Binding-site contacts:
Ligand atom C8 contacts residue ASN91 of chain 1.B at 4.4 Å.
Ligand atom C1 contacts residue ASN91 of chain 1.B at 1.4 Å.
Ligand atom C2 contacts residue ASN91 of chain 1.B at 2.3 Å.
Ligand atom C4 contacts residue ASN91 of chain 1.B at 4.1 Å.
Ligand atom C8 contacts residue THR89 of chain 1.B at 3.9 Å.
Ligand atom N2 contacts residue ASN91 of chain 1.B at 2.7 Å (h-bond).
Ligand atom N2 contacts residue THR89 of chain 1.B at 4.5 Å.
Ligand atom O5 contacts residue ASN91 of chain 1.B at 2.3 Å (h-bond).
Ligand atom C3 contacts residue ASN91 of chain 1.B at 3.7 Å.
Ligand atom C5 contacts residue ASN91 of chain 1.B at 3.6 Å.
Ligand atom O7 contacts residue ASN91 of chain 1.B at 3.5 Å (h-bond).
Ligand atom C7 contacts residue ASN91 of chain 1.B at 3.3 Å.

A small-molecule ligand and the protein it binds are described below.
Small molecule (SMILES): CC(=O)N[C@H]1[C@H](O[C@H]2[C@H](O[C@@H]3O[C@@H](C)[C@@H](O)[C@@H](O)[C@@H]3O)[C@@H](NC(C)=O)CO[C@@H]2CO)O[C@H](CO)[C@@H](O)[C@@H]1O

Sequence of chain 1.B:
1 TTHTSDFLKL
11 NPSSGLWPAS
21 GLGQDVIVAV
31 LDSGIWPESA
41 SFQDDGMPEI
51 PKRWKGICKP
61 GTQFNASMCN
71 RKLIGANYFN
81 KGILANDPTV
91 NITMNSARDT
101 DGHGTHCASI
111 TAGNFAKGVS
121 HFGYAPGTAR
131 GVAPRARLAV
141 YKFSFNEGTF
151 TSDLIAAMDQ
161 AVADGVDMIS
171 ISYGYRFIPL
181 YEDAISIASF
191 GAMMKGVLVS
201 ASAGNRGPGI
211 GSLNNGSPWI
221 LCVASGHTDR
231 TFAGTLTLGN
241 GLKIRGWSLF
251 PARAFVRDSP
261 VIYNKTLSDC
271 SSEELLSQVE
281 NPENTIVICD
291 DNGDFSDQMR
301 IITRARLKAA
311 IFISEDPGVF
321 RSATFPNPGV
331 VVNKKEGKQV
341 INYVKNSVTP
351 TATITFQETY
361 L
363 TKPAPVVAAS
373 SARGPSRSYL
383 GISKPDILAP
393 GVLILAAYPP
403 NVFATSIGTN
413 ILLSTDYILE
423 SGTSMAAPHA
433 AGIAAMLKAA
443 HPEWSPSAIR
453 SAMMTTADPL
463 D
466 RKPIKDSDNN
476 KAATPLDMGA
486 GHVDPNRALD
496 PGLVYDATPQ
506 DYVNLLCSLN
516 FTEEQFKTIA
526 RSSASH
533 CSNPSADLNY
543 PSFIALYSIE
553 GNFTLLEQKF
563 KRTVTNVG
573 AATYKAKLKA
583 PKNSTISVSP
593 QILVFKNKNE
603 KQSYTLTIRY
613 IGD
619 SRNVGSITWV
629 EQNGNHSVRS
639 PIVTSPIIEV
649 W